Binding-site contacts:
Ligand atom O1A contacts residue GLN219 of chain 1.E at 3.1 Å (h-bond).
Ligand atom C9 contacts residue GLU183 of chain 1.E at 3.0 Å.
Ligand atom O7 contacts residue GLU183 of chain 1.E at 4.2 Å.
Ligand atom C7 contacts residue TRP144 of chain 1.E at 3.8 Å (hydrophobic).
Ligand atom O9 contacts residue GLU183 of chain 1.E at 3.1 Å (salt-bridge).
Ligand atom O7 contacts residue LEU187 of chain 1.E at 4.2 Å.
Ligand atom C1 contacts residue THR127 of chain 1.E at 3.3 Å.
Ligand atom C11 contacts residue TRP144 of chain 1.E at 3.4 Å (hydrophobic).
Ligand atom O10 contacts residue LEU187 of chain 1.E at 4.0 Å.
Ligand atom C8 contacts residue TRP144 of chain 1.E at 4.0 Å (hydrophobic).
Ligand atom C9 contacts residue TRP144 of chain 1.E at 3.7 Å (hydrophobic).
Ligand atom C8 contacts residue TYR88 of chain 1.E at 3.9 Å (hydrophobic).
Ligand atom C1 contacts residue ARG128 of chain 1.E at 3.6 Å.
Ligand atom O8 contacts residue GLN219 of chain 1.E at 2.8 Å (h-bond).
Ligand atom O1B contacts residue ARG128 of chain 1.E at 2.8 Å (salt-bridge).
Ligand atom N5 contacts residue THR126 of chain 1.E at 2.9 Å (h-bond).
Ligand atom C5 contacts residue THR126 of chain 1.E at 3.6 Å.
Ligand atom N5 contacts residue TRP144 of chain 1.E at 4.0 Å.
Ligand atom C9 contacts residue HIS176 of chain 1.E at 3.6 Å.
Ligand atom C11 contacts residue GLY125 of chain 1.E at 3.9 Å.
Ligand atom C4 contacts residue THR126 of chain 1.E at 3.3 Å.
Ligand atom O1B contacts residue THR126 of chain 1.E at 4.2 Å.
Ligand atom C8 contacts residue GLU183 of chain 1.E at 4.2 Å.
Ligand atom O9 contacts residue GLN219 of chain 1.E at 4.1 Å.
Ligand atom O1B contacts residue ASN136 of chain 1.E at 4.0 Å.
Ligand atom O4 contacts residue THR126 of chain 1.E at 3.8 Å.
Ligand atom O1A contacts residue ARG128 of chain 1.E at 3.7 Å.
Ligand atom C10 contacts residue THR126 of chain 1.E at 3.6 Å.
Ligand atom O1B contacts residue THR127 of chain 1.E at 3.3 Å.
Ligand atom C11 contacts residue THR126 of chain 1.E at 4.0 Å.
Ligand atom O8 contacts residue TYR88 of chain 1.E at 3.3 Å.
Ligand atom C1 contacts residue GLN219 of chain 1.E at 3.9 Å.
Ligand atom C8 contacts residue GLN219 of chain 1.E at 3.9 Å.
Ligand atom C11 contacts residue VAL146 of chain 1.E at 3.8 Å (hydrophobic).
Ligand atom O1A contacts residue THR127 of chain 1.E at 2.4 Å (h-bond).
Ligand atom O9 contacts residue HIS176 of chain 1.E at 3.7 Å.
Ligand atom O8 contacts residue TRP144 of chain 1.E at 4.0 Å.
Ligand atom C9 contacts residue TYR88 of chain 1.E at 3.0 Å (hydrophobic).
Ligand atom O9 contacts residue TYR88 of chain 1.E at 2.4 Å (h-bond).
Ligand atom O9 contacts residue GLY221 of chain 1.E at 3.8 Å.

The protein below binds the small molecule below.
Small molecule (SMILES): CC(=O)N[C@H]1[C@H]([C@H](O)[C@H](O)CO)O[C@@](O)(C(=O)O)C[C@@H]1O

Sequence of chain 1.E:
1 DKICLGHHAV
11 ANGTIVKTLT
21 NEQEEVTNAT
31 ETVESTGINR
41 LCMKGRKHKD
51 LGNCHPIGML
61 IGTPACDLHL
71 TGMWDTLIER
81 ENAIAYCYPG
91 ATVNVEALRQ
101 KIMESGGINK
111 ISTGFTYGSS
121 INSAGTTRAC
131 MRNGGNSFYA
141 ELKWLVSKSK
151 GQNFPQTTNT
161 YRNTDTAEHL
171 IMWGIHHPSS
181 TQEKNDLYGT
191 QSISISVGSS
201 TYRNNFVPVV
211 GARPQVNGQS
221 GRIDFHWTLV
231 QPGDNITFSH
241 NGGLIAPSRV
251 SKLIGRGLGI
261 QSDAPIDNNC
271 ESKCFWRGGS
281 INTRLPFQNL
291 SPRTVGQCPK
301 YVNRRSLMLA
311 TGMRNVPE